Binding-site contacts:
Ligand atom C29 contacts residue TYR123 of chain 5.C at 3.1 Å (hydrophobic).
Ligand atom C5 contacts residue TYR93 of chain 5.C at 3.6 Å (hydrophobic).
Ligand atom C28 contacts residue TRP61 of chain 5.C at 3.3 Å (hydrophobic).
Ligand atom C1 contacts residue TYR93 of chain 5.C at 3.6 Å (hydrophobic).
Ligand atom C28 contacts residue GLU58 of chain 5.C at 3.1 Å.
Ligand atom C16 contacts residue LEU54 of chain 5.C at 3.3 Å (hydrophobic).
Ligand atom C24 contacts residue GLN64 of chain 5.C at 2.9 Å.
Ligand atom C21 contacts residue GLU57 of chain 5.C at 3.4 Å.
Ligand atom C23 contacts residue ILE100 of chain 5.C at 3.6 Å (hydrophobic).
Ligand atom C25 contacts residue GLN64 of chain 5.C at 3.1 Å.
Ligand atom C10 contacts residue THR89 of chain 5.C at 3.6 Å.
Ligand atom C29 contacts residue TRP61 of chain 5.C at 3.2 Å (hydrophobic).
Ligand atom C15 contacts residue TYR93 of chain 5.C at 3.6 Å (hydrophobic).
Ligand atom C6 contacts residue TYR93 of chain 5.C at 3.4 Å (hydrophobic).
Ligand atom C21 contacts residue GLN64 of chain 5.C at 3.6 Å.
Ligand atom C23 contacts residue GLN96 of chain 5.C at 3.1 Å.
Ligand atom C11 contacts residue GLN96 of chain 5.C at 3.2 Å.
Ligand atom C2 contacts residue TYR93 of chain 5.C at 3.6 Å (hydrophobic).
Ligand atom C29 contacts residue GLU58 of chain 5.C at 2.9 Å.
Ligand atom O2 contacts residue GLU58 of chain 5.C at 3.7 Å.
Ligand atom C3 contacts residue TYR93 of chain 5.C at 3.7 Å (hydrophobic).
Ligand atom C17 contacts residue LEU54 of chain 5.C at 3.1 Å (hydrophobic).
Ligand atom C7 contacts residue THR89 of chain 5.C at 3.6 Å.
Ligand atom C12 contacts residue GLN96 of chain 5.C at 3.9 Å.
Ligand atom C22 contacts residue THR161 of chain 5.C at 3.7 Å.
Ligand atom C10 contacts residue GLN96 of chain 5.C at 3.5 Å.
Ligand atom C5 contacts residue TRP61 of chain 5.C at 3.9 Å (hydrophobic).
Ligand atom C1 contacts residue THR89 of chain 5.C at 3.6 Å.
Ligand atom C18 contacts residue GLU58 of chain 5.C at 3.8 Å.
Ligand atom C9 contacts residue TYR93 of chain 5.C at 3.8 Å (hydrophobic).
Ligand atom C6 contacts residue THR89 of chain 5.C at 3.5 Å.
Ligand atom C22 contacts residue GLN96 of chain 5.C at 3.6 Å.
Ligand atom N1 contacts residue GLN96 of chain 5.C at 3.1 Å (h-bond).
Ligand atom C7 contacts residue TYR93 of chain 5.C at 3.7 Å (hydrophobic).
Ligand atom C4 contacts residue TYR93 of chain 5.C at 3.7 Å (hydrophobic).
Ligand atom O1 contacts residue THR89 of chain 5.C at 2.9 Å.
Ligand atom O1 contacts residue TYR93 of chain 5.C at 3.5 Å.
Ligand atom O2 contacts residue TYR123 of chain 5.C at 3.6 Å.
Ligand atom C21 contacts residue TRP61 of chain 5.C at 3.7 Å (hydrophobic).
Ligand atom C17 contacts residue GLU58 of chain 5.C at 3.9 Å.

This protein binds this small molecule.
Small molecule (SMILES): CCNc1cc2oc3c/c(=[NH+]/CC)c(C)cc-3c(-c3ccccc3C(=O)OCC)c2cc1C

Sequence of chain 5.C:
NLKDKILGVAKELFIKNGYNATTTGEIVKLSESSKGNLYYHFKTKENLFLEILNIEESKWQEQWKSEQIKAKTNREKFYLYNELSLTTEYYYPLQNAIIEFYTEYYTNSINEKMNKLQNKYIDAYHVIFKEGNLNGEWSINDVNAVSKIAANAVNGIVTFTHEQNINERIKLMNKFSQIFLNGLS